Sequence of chain 23.E:
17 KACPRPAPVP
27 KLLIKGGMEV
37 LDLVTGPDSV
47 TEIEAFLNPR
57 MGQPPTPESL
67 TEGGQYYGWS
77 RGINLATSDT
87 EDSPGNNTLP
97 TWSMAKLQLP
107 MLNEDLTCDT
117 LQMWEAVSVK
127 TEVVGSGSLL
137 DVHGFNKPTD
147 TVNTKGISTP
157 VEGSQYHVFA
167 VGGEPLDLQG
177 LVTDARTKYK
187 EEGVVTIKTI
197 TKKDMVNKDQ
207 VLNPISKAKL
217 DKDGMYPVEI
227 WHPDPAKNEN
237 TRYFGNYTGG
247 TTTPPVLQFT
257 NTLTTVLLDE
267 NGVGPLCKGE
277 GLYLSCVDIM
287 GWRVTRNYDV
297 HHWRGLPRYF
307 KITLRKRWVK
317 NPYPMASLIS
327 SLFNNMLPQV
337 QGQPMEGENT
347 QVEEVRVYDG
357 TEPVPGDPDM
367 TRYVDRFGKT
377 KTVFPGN

Sequence of chain 23.D:
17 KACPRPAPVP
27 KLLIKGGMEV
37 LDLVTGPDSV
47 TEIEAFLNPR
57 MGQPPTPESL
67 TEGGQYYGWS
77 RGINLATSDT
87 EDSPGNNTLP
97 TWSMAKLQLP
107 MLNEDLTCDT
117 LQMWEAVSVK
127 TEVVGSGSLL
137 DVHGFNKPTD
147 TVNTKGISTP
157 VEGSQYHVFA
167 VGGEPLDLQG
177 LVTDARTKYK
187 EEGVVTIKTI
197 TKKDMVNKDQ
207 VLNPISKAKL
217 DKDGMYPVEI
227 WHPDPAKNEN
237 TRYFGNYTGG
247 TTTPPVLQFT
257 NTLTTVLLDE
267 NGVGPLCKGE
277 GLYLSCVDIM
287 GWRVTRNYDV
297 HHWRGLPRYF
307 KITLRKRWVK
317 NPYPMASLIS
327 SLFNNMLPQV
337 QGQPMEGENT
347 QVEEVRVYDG

Binding-site contacts:
Ligand atom O8 contacts residue ARG77 of chain 23.D at 3.6 Å.
Ligand atom C3 contacts residue ARG77 of chain 23.D at 3.4 Å.
Ligand atom O1B contacts residue TYR72 of chain 23.D at 4.0 Å.
Ligand atom C2 contacts residue ARG77 of chain 23.D at 4.0 Å.
Ligand atom C4 contacts residue GLY78 of chain 23.D at 3.8 Å.
Ligand atom O1B contacts residue ARG77 of chain 23.D at 2.8 Å (salt-bridge).
Ligand atom O6 contacts residue ASN93 of chain 23.D at 3.4 Å (h-bond).
Ligand atom C11 contacts residue TYR72 of chain 23.D at 4.0 Å (hydrophobic).
Ligand atom O3 contacts residue VAL296 of chain 23.D at 4.3 Å.
Ligand atom O3 contacts residue ASN80 of chain 23.D at 3.8 Å.
Ligand atom O4 contacts residue ILE79 of chain 23.D at 4.2 Å.
Ligand atom C6 contacts residue TYR72 of chain 23.D at 3.8 Å (hydrophobic).
Ligand atom O1A contacts residue GLY78 of chain 23.D at 4.1 Å.
Ligand atom C4 contacts residue ARG77 of chain 23.D at 4.1 Å.
Ligand atom O3 contacts residue GLY78 of chain 23.D at 3.8 Å.
Ligand atom O4 contacts residue GLY78 of chain 23.D at 3.1 Å (h-bond).
Ligand atom O4 contacts residue THR291 of chain 23.D at 4.0 Å.
Ligand atom C1 contacts residue ARG77 of chain 23.D at 3.4 Å.
Ligand atom C4 contacts residue HIS298 of chain 23.D at 3.7 Å.
Ligand atom C3 contacts residue HIS298 of chain 23.D at 3.9 Å.
Ligand atom O4 contacts residue TYR72 of chain 23.D at 3.9 Å.
Ligand atom C3 contacts residue GLY78 of chain 23.D at 4.0 Å.
Ligand atom O8 contacts residue TYR72 of chain 23.D at 3.7 Å.
Ligand atom C3 contacts residue VAL296 of chain 23.D at 3.5 Å (hydrophobic).
Ligand atom N5 contacts residue TYR72 of chain 23.D at 3.0 Å (h-bond).
Ligand atom O1A contacts residue ARG77 of chain 23.D at 2.8 Å (salt-bridge).
Ligand atom C6 contacts residue ASN93 of chain 23.D at 3.2 Å.
Ligand atom O4 contacts residue VAL296 of chain 23.D at 4.0 Å.
Ligand atom C1 contacts residue TYR72 of chain 23.D at 3.8 Å (hydrophobic).
Ligand atom C6 contacts residue THR94 of chain 23.D at 4.2 Å.
Ligand atom C4 contacts residue VAL296 of chain 23.D at 4.2 Å (hydrophobic).
Ligand atom O4 contacts residue ARG77 of chain 23.D at 4.3 Å.
Ligand atom O1A contacts residue TYR72 of chain 23.D at 3.3 Å.
Ligand atom C10 contacts residue TYR72 of chain 23.D at 3.8 Å (hydrophobic).
Ligand atom O4 contacts residue HIS298 of chain 23.D at 2.6 Å (h-bond).
Ligand atom C5 contacts residue TYR72 of chain 23.D at 3.6 Å (hydrophobic).
Ligand atom O3 contacts residue ARG77 of chain 23.D at 4.3 Å.
Ligand atom C11 contacts residue ASP85 of chain 23.E at 3.6 Å.
Ligand atom C4 contacts residue TYR72 of chain 23.D at 3.4 Å (hydrophobic).
Ligand atom O10 contacts residue THR291 of chain 23.D at 3.8 Å.

The small molecule below binds the protein below.
Small molecule (SMILES): CC(=O)N[C@H]1[C@H]([C@H](O)[C@H](O)CO)O[C@@](O[C@H]2[C@@H](O)[C@@H](CO)O[C@@H](O[C@H]3[C@H](O)[C@@H](O)[C@H](O)O[C@@H]3CO)[C@@H]2O)(C(=O)O)C[C@@H]1O